Sequence of chain 1.A:
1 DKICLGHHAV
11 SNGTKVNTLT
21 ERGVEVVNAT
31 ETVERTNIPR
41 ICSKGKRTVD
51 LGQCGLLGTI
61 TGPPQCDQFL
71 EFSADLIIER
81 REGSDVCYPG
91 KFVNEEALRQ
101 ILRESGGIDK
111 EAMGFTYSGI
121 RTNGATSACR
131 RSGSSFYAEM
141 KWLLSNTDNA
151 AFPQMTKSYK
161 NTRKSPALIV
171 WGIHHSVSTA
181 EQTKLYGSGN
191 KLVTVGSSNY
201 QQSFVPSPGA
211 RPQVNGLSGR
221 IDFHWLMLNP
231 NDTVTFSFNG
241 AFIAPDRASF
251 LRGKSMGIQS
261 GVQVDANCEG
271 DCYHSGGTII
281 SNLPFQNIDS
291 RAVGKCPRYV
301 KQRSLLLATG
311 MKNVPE

Sequence of chain 1.B:
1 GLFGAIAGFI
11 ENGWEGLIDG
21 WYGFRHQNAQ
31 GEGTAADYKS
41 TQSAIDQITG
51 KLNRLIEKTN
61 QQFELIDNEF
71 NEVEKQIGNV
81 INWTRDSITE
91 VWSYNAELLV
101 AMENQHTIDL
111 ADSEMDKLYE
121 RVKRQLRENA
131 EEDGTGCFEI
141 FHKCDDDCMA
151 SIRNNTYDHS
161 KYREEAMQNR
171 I

A small-molecule ligand and the protein it binds are described below.
Small molecule (SMILES): CC(=O)N[C@@H]1[C@@H](O)[C@H](O)[C@@H](CO)O[C@H]1O

Binding-site contacts:
Ligand atom C1 contacts residue ASN28 of chain 1.A at 1.4 Å.
Ligand atom C5 contacts residue ASN28 of chain 1.A at 3.6 Å.
Ligand atom C2 contacts residue ASN28 of chain 1.A at 2.5 Å.
Ligand atom C1 contacts residue THR309 of chain 1.A at 3.8 Å.
Ligand atom C3 contacts residue ASN28 of chain 1.A at 3.8 Å.
Ligand atom O5 contacts residue THR309 of chain 1.A at 3.4 Å (h-bond).
Ligand atom O6 contacts residue LEU52 of chain 1.B at 3.8 Å.
Ligand atom O5 contacts residue ASN28 of chain 1.A at 2.4 Å (h-bond).
Ligand atom C4 contacts residue ASN28 of chain 1.A at 4.2 Å.
Ligand atom C6 contacts residue THR30 of chain 1.A at 3.8 Å.
Ligand atom O6 contacts residue THR309 of chain 1.A at 3.9 Å.
Ligand atom O5 contacts residue ALA29 of chain 1.A at 4.3 Å.
Ligand atom C7 contacts residue ASN28 of chain 1.A at 3.7 Å.
Ligand atom N2 contacts residue ASN28 of chain 1.A at 2.9 Å (h-bond).
Ligand atom O6 contacts residue THR30 of chain 1.A at 4.4 Å.
Ligand atom O7 contacts residue ASN28 of chain 1.A at 4.0 Å.